Binding-site contacts:
Ligand atom O5 contacts residue ASN55 of chain 1.C at 2.2 Å (h-bond).
Ligand atom C5 contacts residue ASN55 of chain 1.C at 3.5 Å.
Ligand atom C6 contacts residue ASN55 of chain 1.C at 4.5 Å.
Ligand atom C2 contacts residue ASN55 of chain 1.C at 2.7 Å.
Ligand atom N2 contacts residue ARG58 of chain 1.C at 4.4 Å.
Ligand atom C3 contacts residue ASN55 of chain 1.C at 3.9 Å.
Ligand atom C1 contacts residue ASN55 of chain 1.C at 1.4 Å.
Ligand atom C4 contacts residue ASN55 of chain 1.C at 4.2 Å.
Ligand atom N2 contacts residue ASN55 of chain 1.C at 3.3 Å (h-bond).

The protein below binds the small molecule below.
Small molecule (SMILES): CC(=O)N[C@H]1[C@H](O[C@H]2[C@H](O)[C@@H](NC(C)=O)CO[C@@H]2CO)O[C@H](CO)[C@@H](O)[C@@H]1O

Sequence of chain 1.C:
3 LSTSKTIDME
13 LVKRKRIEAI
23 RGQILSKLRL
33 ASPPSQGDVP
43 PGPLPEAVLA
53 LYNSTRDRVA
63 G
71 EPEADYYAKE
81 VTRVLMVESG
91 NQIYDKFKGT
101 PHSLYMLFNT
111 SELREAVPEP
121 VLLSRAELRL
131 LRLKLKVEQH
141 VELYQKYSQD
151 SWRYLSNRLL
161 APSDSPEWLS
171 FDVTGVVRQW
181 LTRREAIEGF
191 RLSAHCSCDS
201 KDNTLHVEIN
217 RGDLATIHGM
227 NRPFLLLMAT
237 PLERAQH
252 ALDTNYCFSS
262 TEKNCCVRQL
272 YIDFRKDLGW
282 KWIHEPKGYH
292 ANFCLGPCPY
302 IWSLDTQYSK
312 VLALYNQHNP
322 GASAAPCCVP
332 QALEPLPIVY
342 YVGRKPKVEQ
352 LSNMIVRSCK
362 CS